Sequence of chain 1.B:
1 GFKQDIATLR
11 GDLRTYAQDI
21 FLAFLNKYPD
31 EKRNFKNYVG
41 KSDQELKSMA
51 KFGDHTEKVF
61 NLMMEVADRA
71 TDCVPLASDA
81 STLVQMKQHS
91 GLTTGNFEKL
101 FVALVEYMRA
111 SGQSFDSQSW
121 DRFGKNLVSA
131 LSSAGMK

Binding-site contacts:
Ligand atom C7 contacts residue LEU92 of chain 1.B at 4.4 Å (hydrophobic).
Ligand atom O1 contacts residue THR93 of chain 1.B at 3.3 Å (h-bond).
Ligand atom C2 contacts residue FDE1 of chain 1.K at 4.2 Å.
Ligand atom C2 contacts residue ASN96 of chain 1.B at 3.8 Å.
Ligand atom C7 contacts residue FDE1 of chain 1.K at 4.1 Å.
Ligand atom C1 contacts residue ASN96 of chain 1.B at 3.7 Å.
Ligand atom C2 contacts residue LEU92 of chain 1.B at 3.8 Å (hydrophobic).
Ligand atom BR1 contacts residue LEU100 of chain 1.B at 3.4 Å.
Ligand atom C6 contacts residue FDE1 of chain 1.K at 3.3 Å.
Ligand atom C4 contacts residue LEU92 of chain 1.B at 3.4 Å (hydrophobic).
Ligand atom BR1 contacts residue FDE1 of chain 1.K at 3.5 Å.
Ligand atom C3 contacts residue ASN96 of chain 1.B at 3.2 Å.
Ligand atom C5 contacts residue PHE97 of chain 1.B at 3.8 Å (hydrophobic).
Ligand atom O1 contacts residue LEU92 of chain 1.B at 3.3 Å.
Ligand atom C1 contacts residue GLU31 of chain 1.B at 4.0 Å.
Ligand atom C5 contacts residue ASN96 of chain 1.B at 4.1 Å.
Ligand atom C4 contacts residue PHE97 of chain 1.B at 3.5 Å (hydrophobic).
Ligand atom BR1 contacts residue VAL59 of chain 1.B at 4.4 Å.
Ligand atom C5 contacts residue LEU92 of chain 1.B at 4.1 Å (hydrophobic).
Ligand atom O1 contacts residue ASN96 of chain 1.B at 2.8 Å (h-bond).
Ligand atom C7 contacts residue ASN96 of chain 1.B at 4.5 Å.
Ligand atom BR1 contacts residue PHE21 of chain 1.B at 3.7 Å.
Ligand atom C3 contacts residue THR93 of chain 1.B at 4.1 Å.
Ligand atom BR1 contacts residue PHE24 of chain 1.B at 4.5 Å.
Ligand atom O1 contacts residue ASN34 of chain 1.B at 4.3 Å.
Ligand atom C1 contacts residue ASN34 of chain 1.B at 3.2 Å.
Ligand atom C4 contacts residue THR93 of chain 1.B at 3.6 Å.
Ligand atom C5 contacts residue FDE1 of chain 1.K at 3.3 Å.
Ligand atom C1 contacts residue FDE1 of chain 1.K at 3.5 Å.
Ligand atom C1 contacts residue LEU92 of chain 1.B at 4.4 Å (hydrophobic).
Ligand atom O1 contacts residue GLY91 of chain 1.B at 4.2 Å.
Ligand atom C4 contacts residue FDE1 of chain 1.K at 4.0 Å.
Ligand atom C1 contacts residue PHE35 of chain 1.B at 4.1 Å (hydrophobic).
Ligand atom C2 contacts residue PHE35 of chain 1.B at 4.5 Å (hydrophobic).
Ligand atom C2 contacts residue GLU31 of chain 1.B at 4.4 Å.
Ligand atom C4 contacts residue ASN96 of chain 1.B at 3.4 Å.
Ligand atom C3 contacts residue LEU92 of chain 1.B at 3.2 Å (hydrophobic).
Ligand atom C7 contacts residue PHE35 of chain 1.B at 3.9 Å (hydrophobic).

A small-molecule ligand and the protein it binds are described below.
Small molecule (SMILES): Cc1cc(Br)ccc1O